Binding-site contacts:
Ligand atom O5' contacts residue ASN114 of chain 1.A at 2.8 Å (h-bond).
Ligand atom OP2 contacts residue ARG52 of chain 1.A at 2.7 Å (salt-bridge).
Ligand atom OP1 contacts residue MG1 of chain 1.J at 2.0 Å.
Ligand atom O3' contacts residue ASN114 of chain 1.A at 3.0 Å (h-bond).
Ligand atom N1 contacts residue DC5 of chain 1.C at 2.6 Å (h-bond).
Ligand atom OP1 contacts residue ALA83 of chain 1.A at 3.1 Å (h-bond).
Ligand atom OP2 contacts residue ARG257 of chain 1.A at 2.8 Å (salt-bridge).
Ligand atom N1 contacts residue DT7 of chain 1.C at 3.2 Å (h-bond).
Ligand atom OP2 contacts residue ARG52 of chain 1.A at 3.0 Å (salt-bridge).
Ligand atom N2 contacts residue DC8 of chain 1.C at 2.7 Å (h-bond).
Ligand atom C5' contacts residue ASN119 of chain 1.A at 3.2 Å.
Ligand atom C2 contacts residue DC5 of chain 1.C at 3.1 Å.
Ligand atom C2 contacts residue DC3 of chain 1.C at 2.9 Å.
Ligand atom O2 contacts residue DG2 of chain 1.C at 2.4 Å (h-bond).
Ligand atom P contacts residue MG1 of chain 1.J at 2.5 Å.
Ligand atom N1 contacts residue DC8 of chain 1.C at 3.2 Å (h-bond).
Ligand atom O4 contacts residue DA9 of chain 1.C at 2.5 Å (h-bond).
Ligand atom N1 contacts residue DC3 of chain 1.C at 2.5 Å (h-bond).
Ligand atom O6 contacts residue DC5 of chain 1.C at 3.1 Å (h-bond).
Ligand atom O2 contacts residue DG10 of chain 1.C at 2.5 Å (h-bond).
Ligand atom O3' contacts residue MG1 of chain 1.J at 2.0 Å.
Ligand atom N2 contacts residue DC3 of chain 1.C at 2.2 Å (h-bond).
Ligand atom N3 contacts residue DG10 of chain 1.C at 3.0 Å (h-bond).
Ligand atom O2 contacts residue DA9 of chain 1.C at 3.1 Å (h-bond).
Ligand atom N2 contacts residue DA9 of chain 1.C at 3.2 Å.
Ligand atom N3 contacts residue DG2 of chain 1.C at 2.8 Å (h-bond).
Ligand atom OP1 contacts residue PRO86 of chain 1.A at 3.2 Å.
Ligand atom N3 contacts residue DA4 of chain 1.C at 3.0 Å (h-bond).
Ligand atom N1 contacts residue DA9 of chain 1.C at 3.1 Å (h-bond).
Ligand atom O2 contacts residue SER115 of chain 1.A at 2.5 Å (h-bond).
Ligand atom O2 contacts residue DA4 of chain 1.C at 2.9 Å.
Ligand atom C6 contacts residue DC3 of chain 1.C at 3.1 Å.
Ligand atom OP1 contacts residue ARG81 of chain 1.A at 3.0 Å (salt-bridge).
Ligand atom C2 contacts residue DA9 of chain 1.C at 3.2 Å.
Ligand atom O2 contacts residue DG6 of chain 1.C at 2.8 Å (h-bond).
Ligand atom N2 contacts residue DC5 of chain 1.C at 2.1 Å (h-bond).
Ligand atom C2 contacts residue DG2 of chain 1.C at 3.2 Å.
Ligand atom N3 contacts residue DG6 of chain 1.C at 3.0 Å (h-bond).
Ligand atom O6 contacts residue DC3 of chain 1.C at 2.7 Å (h-bond).
Ligand atom N3 contacts residue DA9 of chain 1.C at 2.5 Å (h-bond).

Sequence of chain 1.A:
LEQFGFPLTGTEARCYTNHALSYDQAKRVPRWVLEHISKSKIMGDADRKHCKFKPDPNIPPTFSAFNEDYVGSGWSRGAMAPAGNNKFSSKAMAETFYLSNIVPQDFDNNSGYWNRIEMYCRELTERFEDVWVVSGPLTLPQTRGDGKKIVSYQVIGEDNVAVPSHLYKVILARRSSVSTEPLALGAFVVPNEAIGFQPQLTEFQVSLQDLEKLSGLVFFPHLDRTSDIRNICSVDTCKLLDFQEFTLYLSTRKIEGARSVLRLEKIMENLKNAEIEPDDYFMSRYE

The small molecule below binds the protein below.
Small molecule (SMILES): Cc1cn(CC[C@@H](CCO[P](=O)(O)O[C@H]2C[C@H](n3ccc(N)nc3=O)O[C@@H]2COP(=O)=O)O[P](=O)(O)OC[C@H]2O[C@@H](n3cnc4c(=O)nc(N)[nH]c43)C[C@@H]2O[P](=O)(O)OC[C@H]2O[C@@H](n3cnc4c(N)ncnc43)C[C@@H]2O[P](=O)(O)OC[C@H]2O[C@@H](n3ccc(N)nc3=O)C[C@@H]2O[P](=O)(O)OC[C@H]2O[C@@H](n3cnc4c(=O)nc(N)[nH]c43)C[C@@H]2O[P](=O)(O)OC[C@H]2O[C@@H](n3cc(C)c(=O)[nH]c3=O)C[C@@H]2O[P](=O)(O)OC[C@H]2O[C@@H](n3cnc4c(=O)nc(N)[nH]c43)C[C@@H]2O[P](=O)(O)OC[C@H]2O[C@@H](n3ccc(N)nc3=O)C[C@@H]2O)c(=O)[nH]c1=O